This protein binds this small molecule.
Small molecule (SMILES): Oc1ccc(/C=C/c2cc(O)cc(O)c2)cc1

Sequence of chain 1.A:
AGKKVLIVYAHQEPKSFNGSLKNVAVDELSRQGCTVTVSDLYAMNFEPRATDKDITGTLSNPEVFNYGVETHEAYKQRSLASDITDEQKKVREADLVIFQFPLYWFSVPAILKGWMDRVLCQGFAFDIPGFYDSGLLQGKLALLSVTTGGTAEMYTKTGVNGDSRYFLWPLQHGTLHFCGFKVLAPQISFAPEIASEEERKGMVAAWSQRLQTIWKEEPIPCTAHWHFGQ

Binding-site contacts:
Ligand atom O3 contacts residue PHE178 of chain 1.B at 3.4 Å.
Ligand atom C8 contacts residue FAD1 of chain 1.D at 3.6 Å.
Ligand atom C9 contacts residue PHE126 of chain 1.B at 3.3 Å (hydrophobic).
Ligand atom O2 contacts residue FAD1 of chain 1.D at 3.8 Å.
Ligand atom C3 contacts residue FAD1 of chain 1.D at 3.8 Å.
Ligand atom C13 contacts residue PHE126 of chain 1.B at 3.7 Å (hydrophobic).
Ligand atom C5 contacts residue FAD1 of chain 1.D at 3.7 Å.
Ligand atom C1 contacts residue PHE106 of chain 1.A at 3.9 Å (hydrophobic).
Ligand atom C4 contacts residue FAD1 of chain 1.D at 3.7 Å.
Ligand atom C2 contacts residue FAD1 of chain 1.D at 3.8 Å.
Ligand atom C3 contacts residue ASN161 of chain 1.A at 3.8 Å.
Ligand atom O3 contacts residue PHE106 of chain 1.A at 3.2 Å.
Ligand atom O3 contacts residue GLY174 of chain 1.B at 2.8 Å (h-bond).
Ligand atom O1 contacts residue FAD1 of chain 1.D at 3.8 Å.
Ligand atom C7 contacts residue FAD1 of chain 1.D at 3.7 Å.
Ligand atom O3 contacts residue FAD1 of chain 1.D at 3.8 Å.
Ligand atom C9 contacts residue FAD1 of chain 1.D at 3.6 Å.
Ligand atom C11 contacts residue PHE126 of chain 1.B at 3.8 Å (hydrophobic).
Ligand atom C6 contacts residue FAD1 of chain 1.D at 3.5 Å.
Ligand atom C14 contacts residue PHE126 of chain 1.B at 3.4 Å (hydrophobic).
Ligand atom C3 contacts residue PHE178 of chain 1.B at 3.8 Å (hydrophobic).
Ligand atom C5 contacts residue PHE178 of chain 1.B at 3.4 Å (hydrophobic).
Ligand atom C4 contacts residue PHE178 of chain 1.B at 3.8 Å (hydrophobic).
Ligand atom C1 contacts residue FAD1 of chain 1.D at 3.7 Å.
Ligand atom C12 contacts residue FAD1 of chain 1.D at 3.7 Å.
Ligand atom C14 contacts residue FAD1 of chain 1.D at 3.6 Å.
Ligand atom C1 contacts residue GLY174 of chain 1.B at 3.9 Å.
Ligand atom O2 contacts residue GLY150 of chain 1.A at 3.6 Å.
Ligand atom C13 contacts residue LEU120 of chain 1.B at 3.6 Å (hydrophobic).
Ligand atom C10 contacts residue PHE126 of chain 1.B at 3.5 Å (hydrophobic).
Ligand atom C2 contacts residue ASN161 of chain 1.A at 3.4 Å.
Ligand atom C2 contacts residue PHE178 of chain 1.B at 3.6 Å (hydrophobic).
Ligand atom C13 contacts residue FAD1 of chain 1.D at 3.6 Å.
Ligand atom C10 contacts residue FAD1 of chain 1.D at 3.7 Å.
Ligand atom C11 contacts residue FAD1 of chain 1.D at 3.7 Å.
Ligand atom C14 contacts residue TRP105 of chain 1.A at 3.3 Å (hydrophobic).
Ligand atom C1 contacts residue PHE178 of chain 1.B at 3.4 Å (hydrophobic).
Ligand atom C6 contacts residue PHE178 of chain 1.B at 3.5 Å (hydrophobic).
Ligand atom O2 contacts residue ASN161 of chain 1.A at 3.1 Å (h-bond).
Ligand atom O1 contacts residue THR71 of chain 1.B at 3.7 Å.

Sequence of chain 1.B:
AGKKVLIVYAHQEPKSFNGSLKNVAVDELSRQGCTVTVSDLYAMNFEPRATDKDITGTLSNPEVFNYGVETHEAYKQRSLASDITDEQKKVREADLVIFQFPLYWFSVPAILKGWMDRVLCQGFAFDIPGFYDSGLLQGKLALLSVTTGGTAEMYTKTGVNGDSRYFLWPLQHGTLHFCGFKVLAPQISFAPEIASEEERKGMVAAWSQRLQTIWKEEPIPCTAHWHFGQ